Binding-site contacts:
Ligand atom O5 contacts residue ASN98 of chain 1.C at 2.3 Å (h-bond).
Ligand atom C7 contacts residue ASN98 of chain 1.C at 4.1 Å.
Ligand atom C8 contacts residue TYR96 of chain 1.C at 2.8 Å (hydrophobic).
Ligand atom C3 contacts residue ASN98 of chain 1.C at 3.8 Å.
Ligand atom C2 contacts residue ASN98 of chain 1.C at 2.5 Å.
Ligand atom N2 contacts residue TYR96 of chain 1.C at 4.3 Å.
Ligand atom C1 contacts residue ASN98 of chain 1.C at 1.4 Å.
Ligand atom C7 contacts residue TYR96 of chain 1.C at 4.2 Å (hydrophobic).
Ligand atom C4 contacts residue ASN98 of chain 1.C at 4.2 Å.
Ligand atom C5 contacts residue ASN98 of chain 1.C at 3.6 Å.
Ligand atom N2 contacts residue ASN98 of chain 1.C at 2.9 Å (h-bond).

Sequence of chain 1.C:
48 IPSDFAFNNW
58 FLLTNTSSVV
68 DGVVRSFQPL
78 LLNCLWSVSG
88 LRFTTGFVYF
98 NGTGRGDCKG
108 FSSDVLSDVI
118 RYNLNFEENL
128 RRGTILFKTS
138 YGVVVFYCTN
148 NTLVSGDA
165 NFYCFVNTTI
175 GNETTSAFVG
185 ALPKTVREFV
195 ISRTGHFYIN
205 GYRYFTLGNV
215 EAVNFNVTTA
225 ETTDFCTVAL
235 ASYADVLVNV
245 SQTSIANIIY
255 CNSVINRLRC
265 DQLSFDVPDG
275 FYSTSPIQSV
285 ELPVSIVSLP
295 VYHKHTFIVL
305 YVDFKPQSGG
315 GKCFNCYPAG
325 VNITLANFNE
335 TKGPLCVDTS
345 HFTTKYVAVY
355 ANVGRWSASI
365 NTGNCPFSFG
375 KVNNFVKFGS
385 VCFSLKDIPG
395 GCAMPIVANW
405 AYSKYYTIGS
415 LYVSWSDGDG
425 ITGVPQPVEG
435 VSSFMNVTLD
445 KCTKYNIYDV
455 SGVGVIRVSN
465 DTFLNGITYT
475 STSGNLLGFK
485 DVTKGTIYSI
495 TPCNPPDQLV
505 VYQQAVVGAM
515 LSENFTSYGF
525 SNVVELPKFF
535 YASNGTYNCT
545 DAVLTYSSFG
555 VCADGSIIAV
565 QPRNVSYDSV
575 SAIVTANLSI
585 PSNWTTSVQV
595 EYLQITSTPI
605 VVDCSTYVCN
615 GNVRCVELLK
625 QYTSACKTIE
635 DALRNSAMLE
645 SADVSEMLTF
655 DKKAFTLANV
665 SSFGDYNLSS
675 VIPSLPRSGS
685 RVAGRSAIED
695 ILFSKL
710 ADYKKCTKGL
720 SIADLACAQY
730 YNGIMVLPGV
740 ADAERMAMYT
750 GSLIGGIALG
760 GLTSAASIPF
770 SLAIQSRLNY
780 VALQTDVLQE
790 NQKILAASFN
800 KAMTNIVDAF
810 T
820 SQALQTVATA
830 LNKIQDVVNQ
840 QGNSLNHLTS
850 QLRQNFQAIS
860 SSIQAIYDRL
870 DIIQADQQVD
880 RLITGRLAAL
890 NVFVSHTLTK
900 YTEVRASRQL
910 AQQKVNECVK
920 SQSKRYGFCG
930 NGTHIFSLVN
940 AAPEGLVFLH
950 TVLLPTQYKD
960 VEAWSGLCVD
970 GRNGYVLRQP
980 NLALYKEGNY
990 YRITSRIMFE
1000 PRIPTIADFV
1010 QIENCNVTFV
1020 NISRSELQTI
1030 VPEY

This protein binds this small molecule.
Small molecule (SMILES): CC(=O)N[C@@H]1[C@@H](O)[C@H](O)[C@@H](CO)O[C@H]1O